Binding-site contacts:
Ligand atom O contacts residue THR79 of chain 1.KA at 2.7 Å (h-bond).
Ligand atom CA contacts residue ILE13 of chain 1.JA at 3.6 Å (hydrophobic).
Ligand atom OXT contacts residue PRO197 of chain 1.Q at 3.5 Å.
Ligand atom C contacts residue GLY77 of chain 1.KA at 3.9 Å.
Ligand atom OXT contacts residue GLN78 of chain 1.KA at 3.9 Å.
Ligand atom CE1 contacts residue MET15 of chain 1.JA at 3.8 Å (hydrophobic).
Ligand atom CB contacts residue VAL76 of chain 1.KA at 3.4 Å (hydrophobic).
Ligand atom CD2 contacts residue GLN78 of chain 1.JA at 3.4 Å.
Ligand atom CB contacts residue GLN78 of chain 1.JA at 3.5 Å.
Ligand atom CG contacts residue ILE13 of chain 1.JA at 3.4 Å (hydrophobic).
Ligand atom C contacts residue GLN78 of chain 1.KA at 3.7 Å.
Ligand atom OXT contacts residue GLN78 of chain 1.JA at 3.1 Å (h-bond).
Ligand atom N contacts residue ILE13 of chain 1.JA at 2.9 Å (h-bond).
Ligand atom C contacts residue GLN78 of chain 1.JA at 3.9 Å.
Ligand atom N contacts residue GLN78 of chain 1.JA at 2.9 Å (h-bond).
Ligand atom CA contacts residue THR79 of chain 1.KA at 3.6 Å.
Ligand atom O contacts residue GLY77 of chain 1.KA at 3.8 Å.
Ligand atom CD1 contacts residue ILE13 of chain 1.JA at 3.5 Å (hydrophobic).
Ligand atom CZ contacts residue ILE13 of chain 1.JA at 3.8 Å (hydrophobic).
Ligand atom O contacts residue VAL76 of chain 1.KA at 3.5 Å (h-bond).
Ligand atom CE2 contacts residue ILE13 of chain 1.JA at 3.3 Å (hydrophobic).
Ligand atom N contacts residue GLU195 of chain 1.Q at 2.8 Å (salt-bridge).
Ligand atom CD2 contacts residue VAL76 of chain 1.KA at 3.5 Å (hydrophobic).
Ligand atom OXT contacts residue GLY77 of chain 1.KA at 3.8 Å.
Ligand atom CE2 contacts residue GLN12 of chain 1.JA at 3.8 Å.
Ligand atom CE2 contacts residue GLN78 of chain 1.JA at 3.5 Å.
Ligand atom C contacts residue VAL76 of chain 1.KA at 3.9 Å (hydrophobic).
Ligand atom CZ contacts residue MET15 of chain 1.JA at 3.8 Å (hydrophobic).
Ligand atom O contacts residue GLN78 of chain 1.KA at 2.9 Å (h-bond).
Ligand atom CA contacts residue GLN78 of chain 1.JA at 3.7 Å.
Ligand atom CD1 contacts residue VAL76 of chain 1.KA at 3.5 Å (hydrophobic).
Ligand atom CZ contacts residue ARG14 of chain 1.JA at 3.8 Å.
Ligand atom C contacts residue THR79 of chain 1.KA at 3.6 Å.
Ligand atom CG contacts residue VAL76 of chain 1.KA at 3.6 Å (hydrophobic).
Ligand atom CE2 contacts residue ARG14 of chain 1.JA at 4.0 Å.
Ligand atom CD2 contacts residue ILE13 of chain 1.JA at 3.5 Å (hydrophobic).
Ligand atom CZ contacts residue LEU80 of chain 1.JA at 3.8 Å (hydrophobic).
Ligand atom CE1 contacts residue VAL76 of chain 1.KA at 3.9 Å (hydrophobic).
Ligand atom OXT contacts residue GLU195 of chain 1.Q at 3.8 Å.
Ligand atom CE1 contacts residue ILE13 of chain 1.JA at 3.9 Å (hydrophobic).

Sequence of chain 1.KA:
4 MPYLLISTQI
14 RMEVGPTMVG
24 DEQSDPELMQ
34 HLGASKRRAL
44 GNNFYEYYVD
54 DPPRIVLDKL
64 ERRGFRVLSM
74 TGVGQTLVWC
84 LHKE

Sequence of chain 1.Q:
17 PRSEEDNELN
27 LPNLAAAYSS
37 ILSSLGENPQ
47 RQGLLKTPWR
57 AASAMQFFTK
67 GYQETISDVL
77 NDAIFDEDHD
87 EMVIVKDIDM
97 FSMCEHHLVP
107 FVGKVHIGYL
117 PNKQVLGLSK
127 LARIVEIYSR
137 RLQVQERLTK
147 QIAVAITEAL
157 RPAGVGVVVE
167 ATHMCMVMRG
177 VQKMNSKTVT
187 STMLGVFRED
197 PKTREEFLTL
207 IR

Sequence of chain 1.JA:
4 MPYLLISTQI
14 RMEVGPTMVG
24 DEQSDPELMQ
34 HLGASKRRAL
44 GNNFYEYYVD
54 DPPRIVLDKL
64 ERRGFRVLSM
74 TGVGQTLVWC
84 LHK

This protein binds this small molecule.
Small molecule (SMILES): N[C@@H](Cc1ccccc1)C(=O)O